Binding-site contacts:
Ligand atom N2 contacts residue LEU149 of chain 1.A at 3.6 Å.
Ligand atom C34 contacts residue GLU100 of chain 1.A at 3.2 Å.
Ligand atom N21 contacts residue ALA99 of chain 1.A at 2.8 Å (h-bond).
Ligand atom O27 contacts residue PRO103 of chain 1.A at 3.8 Å.
Ligand atom C11 contacts residue LEU149 of chain 1.A at 3.5 Å (hydrophobic).
Ligand atom N17 contacts residue ALA99 of chain 1.A at 2.9 Å (h-bond).
Ligand atom C18 contacts residue ALA99 of chain 1.A at 3.5 Å (hydrophobic).
Ligand atom N6 contacts residue VAL33 of chain 1.A at 3.8 Å.
Ligand atom F25 contacts residue MET96 of chain 1.A at 3.8 Å.
Ligand atom C31 contacts residue SER27 of chain 1.A at 3.1 Å.
Ligand atom N21 contacts residue MET98 of chain 1.A at 3.8 Å.
Ligand atom C15 contacts residue GLY102 of chain 1.A at 3.6 Å.
Ligand atom C14 contacts residue VAL33 of chain 1.A at 3.6 Å (hydrophobic).
Ligand atom C4 contacts residue LEU149 of chain 1.A at 3.6 Å (hydrophobic).
Ligand atom F25 contacts residue ALA48 of chain 1.A at 3.9 Å.
Ligand atom C18 contacts residue GLY102 of chain 1.A at 3.8 Å.
Ligand atom C4 contacts residue ALA48 of chain 1.A at 3.7 Å (hydrophobic).
Ligand atom C19 contacts residue ALA99 of chain 1.A at 3.5 Å (hydrophobic).
Ligand atom C22 contacts residue ALA99 of chain 1.A at 3.5 Å (hydrophobic).
Ligand atom C12 contacts residue PRO103 of chain 1.A at 3.7 Å (hydrophobic).
Ligand atom O28 contacts residue PRO103 of chain 1.A at 3.5 Å.
Ligand atom C7 contacts residue LEU149 of chain 1.A at 3.5 Å (hydrophobic).
Ligand atom C11 contacts residue ALA48 of chain 1.A at 3.5 Å (hydrophobic).
Ligand atom C22 contacts residue GLU97 of chain 1.A at 3.3 Å.
Ligand atom C22 contacts residue LEU149 of chain 1.A at 3.5 Å (hydrophobic).
Ligand atom C24 contacts residue LEU25 of chain 1.A at 3.6 Å (hydrophobic).
Ligand atom C16 contacts residue PRO103 of chain 1.A at 3.6 Å (hydrophobic).
Ligand atom C33 contacts residue PRO103 of chain 1.A at 3.7 Å (hydrophobic).
Ligand atom N17 contacts residue LEU149 of chain 1.A at 3.5 Å.
Ligand atom N17 contacts residue MET98 of chain 1.A at 3.9 Å.
Ligand atom C26 contacts residue VAL33 of chain 1.A at 3.4 Å (hydrophobic).
Ligand atom C13 contacts residue VAL33 of chain 1.A at 3.6 Å (hydrophobic).
Ligand atom C22 contacts residue ALA48 of chain 1.A at 3.7 Å (hydrophobic).
Ligand atom C19 contacts residue GLY102 of chain 1.A at 3.6 Å.
Ligand atom O8 contacts residue GLY26 of chain 1.A at 3.3 Å.
Ligand atom C3 contacts residue VAL33 of chain 1.A at 3.6 Å (hydrophobic).
Ligand atom C26 contacts residue LEU25 of chain 1.A at 3.9 Å (hydrophobic).
Ligand atom C24 contacts residue VAL33 of chain 1.A at 3.7 Å (hydrophobic).
Ligand atom C32 contacts residue LEU25 of chain 1.A at 3.2 Å (hydrophobic).
Ligand atom C7 contacts residue ALA99 of chain 1.A at 3.8 Å (hydrophobic).

This protein binds this small molecule.
Small molecule (SMILES): COc1cc(Nc2ncc(F)c(Nc3ccc4c(n3)NC(=O)C(C)(C)O4)n2)cc(OC)c1OC

Sequence of chain 1.A:
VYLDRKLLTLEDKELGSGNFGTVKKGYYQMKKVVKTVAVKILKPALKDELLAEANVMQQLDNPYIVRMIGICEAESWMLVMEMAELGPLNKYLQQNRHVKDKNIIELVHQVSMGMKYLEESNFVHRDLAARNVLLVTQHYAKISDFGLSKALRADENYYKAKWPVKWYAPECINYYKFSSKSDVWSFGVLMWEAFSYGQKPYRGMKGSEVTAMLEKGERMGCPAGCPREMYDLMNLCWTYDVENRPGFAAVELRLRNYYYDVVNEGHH